Binding-site contacts:
Ligand atom N2 contacts residue ASN1043 of chain 1.C at 2.8 Å (h-bond).
Ligand atom O5 contacts residue ASN1043 of chain 1.C at 2.4 Å (h-bond).
Ligand atom C8 contacts residue ASN1043 of chain 1.C at 4.4 Å.
Ligand atom C6 contacts residue ILE674 of chain 1.C at 4.4 Å (hydrophobic).
Ligand atom O6 contacts residue ILE674 of chain 1.C at 4.2 Å.
Ligand atom C2 contacts residue ASN1043 of chain 1.C at 2.5 Å.
Ligand atom C1 contacts residue ASN1043 of chain 1.C at 1.4 Å.
Ligand atom C7 contacts residue ASN1043 of chain 1.C at 3.4 Å.
Ligand atom O7 contacts residue THR680 of chain 1.C at 4.3 Å.
Ligand atom C5 contacts residue ASN1043 of chain 1.C at 3.7 Å.
Ligand atom C6 contacts residue GLU1041 of chain 1.C at 4.3 Å.
Ligand atom C3 contacts residue ASN1043 of chain 1.C at 3.8 Å.
Ligand atom C4 contacts residue ASN1043 of chain 1.C at 4.3 Å.
Ligand atom O7 contacts residue ASN1043 of chain 1.C at 3.6 Å.

This protein binds this small molecule.
Small molecule (SMILES): CC(=O)N[C@@H]1[C@@H](O)[C@H](O)[C@@H](CO)O[C@H]1O

Sequence of chain 1.C:
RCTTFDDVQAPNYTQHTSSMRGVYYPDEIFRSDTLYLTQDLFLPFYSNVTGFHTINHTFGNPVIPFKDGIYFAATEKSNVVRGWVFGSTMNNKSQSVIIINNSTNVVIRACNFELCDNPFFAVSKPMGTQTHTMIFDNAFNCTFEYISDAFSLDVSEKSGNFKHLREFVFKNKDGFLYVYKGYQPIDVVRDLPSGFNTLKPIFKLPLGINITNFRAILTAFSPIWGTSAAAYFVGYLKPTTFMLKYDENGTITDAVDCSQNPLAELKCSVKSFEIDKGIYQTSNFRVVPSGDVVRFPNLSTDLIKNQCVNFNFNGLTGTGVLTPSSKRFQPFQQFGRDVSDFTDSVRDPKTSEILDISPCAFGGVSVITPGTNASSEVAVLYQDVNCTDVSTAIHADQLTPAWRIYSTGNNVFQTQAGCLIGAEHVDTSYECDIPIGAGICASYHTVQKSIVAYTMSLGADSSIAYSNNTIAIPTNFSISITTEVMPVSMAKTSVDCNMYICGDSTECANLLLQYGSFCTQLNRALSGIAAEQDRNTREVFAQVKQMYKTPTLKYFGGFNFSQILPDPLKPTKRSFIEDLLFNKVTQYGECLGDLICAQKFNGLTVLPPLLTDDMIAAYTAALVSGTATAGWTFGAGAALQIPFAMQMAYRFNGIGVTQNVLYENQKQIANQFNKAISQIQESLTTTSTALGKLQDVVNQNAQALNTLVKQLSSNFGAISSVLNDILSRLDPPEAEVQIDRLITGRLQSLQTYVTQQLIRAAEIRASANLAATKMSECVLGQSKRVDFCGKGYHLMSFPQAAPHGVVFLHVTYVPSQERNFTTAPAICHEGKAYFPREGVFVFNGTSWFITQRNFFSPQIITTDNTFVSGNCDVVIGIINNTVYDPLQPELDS